A protein and the small-molecule ligand that binds it are described below.
Small molecule (SMILES): CC(=O)N[C@H]1[C@H](O[C@H]2[C@H](O)[C@@H](NC(C)=O)CO[C@@H]2CO)O[C@H](CO)[C@@H](O)[C@@H]1O

Sequence of chain 1.C:
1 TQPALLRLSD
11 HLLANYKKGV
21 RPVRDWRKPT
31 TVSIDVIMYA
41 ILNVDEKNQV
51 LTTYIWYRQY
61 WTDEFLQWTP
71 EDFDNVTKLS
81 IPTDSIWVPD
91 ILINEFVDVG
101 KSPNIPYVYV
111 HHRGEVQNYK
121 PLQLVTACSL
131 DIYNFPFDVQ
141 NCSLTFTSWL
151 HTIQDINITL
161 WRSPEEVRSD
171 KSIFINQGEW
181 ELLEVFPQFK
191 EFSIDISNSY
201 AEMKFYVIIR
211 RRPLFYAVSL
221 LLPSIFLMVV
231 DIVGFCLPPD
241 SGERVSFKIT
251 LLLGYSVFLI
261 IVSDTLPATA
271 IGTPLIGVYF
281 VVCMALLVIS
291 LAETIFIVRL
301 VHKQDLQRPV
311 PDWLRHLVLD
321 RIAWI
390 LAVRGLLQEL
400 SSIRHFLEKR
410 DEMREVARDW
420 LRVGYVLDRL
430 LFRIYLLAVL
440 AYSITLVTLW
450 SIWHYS

Binding-site contacts:
Ligand atom C8 contacts residue ASN75 of chain 1.C at 3.5 Å.
Ligand atom N2 contacts residue ASN75 of chain 1.C at 3.7 Å.
Ligand atom C7 contacts residue ASN75 of chain 1.C at 3.2 Å.
Ligand atom O7 contacts residue ASN75 of chain 1.C at 3.2 Å (h-bond).
Ligand atom O5 contacts residue ASN75 of chain 1.C at 4.1 Å.
Ligand atom C2 contacts residue ASN75 of chain 1.C at 3.7 Å.
Ligand atom C1 contacts residue ASN75 of chain 1.C at 3.4 Å.